The protein below binds the small molecule below.
Small molecule (SMILES): Cc1cc(C(=O)N[C@@H](C)C(=O)N[C@H](C(=O)N[C@@H](CC(C)C)C(=O)N[C@H](/C=C/C(=O)OCc2ccccc2)C[C@@H]2CCNC2=O)C(C)C)no1

Sequence of chain 1.D:
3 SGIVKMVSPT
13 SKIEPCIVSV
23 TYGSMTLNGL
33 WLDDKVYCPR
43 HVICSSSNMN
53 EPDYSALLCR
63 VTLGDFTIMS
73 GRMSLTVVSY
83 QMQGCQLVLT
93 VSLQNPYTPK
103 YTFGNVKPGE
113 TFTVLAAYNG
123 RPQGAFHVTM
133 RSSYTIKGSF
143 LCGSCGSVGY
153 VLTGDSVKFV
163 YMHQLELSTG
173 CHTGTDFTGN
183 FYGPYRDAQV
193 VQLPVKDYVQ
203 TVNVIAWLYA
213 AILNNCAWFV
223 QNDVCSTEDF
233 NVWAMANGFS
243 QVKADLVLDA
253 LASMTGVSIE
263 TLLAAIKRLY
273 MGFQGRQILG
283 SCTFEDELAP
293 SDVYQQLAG

Sequence of chain 1.A:
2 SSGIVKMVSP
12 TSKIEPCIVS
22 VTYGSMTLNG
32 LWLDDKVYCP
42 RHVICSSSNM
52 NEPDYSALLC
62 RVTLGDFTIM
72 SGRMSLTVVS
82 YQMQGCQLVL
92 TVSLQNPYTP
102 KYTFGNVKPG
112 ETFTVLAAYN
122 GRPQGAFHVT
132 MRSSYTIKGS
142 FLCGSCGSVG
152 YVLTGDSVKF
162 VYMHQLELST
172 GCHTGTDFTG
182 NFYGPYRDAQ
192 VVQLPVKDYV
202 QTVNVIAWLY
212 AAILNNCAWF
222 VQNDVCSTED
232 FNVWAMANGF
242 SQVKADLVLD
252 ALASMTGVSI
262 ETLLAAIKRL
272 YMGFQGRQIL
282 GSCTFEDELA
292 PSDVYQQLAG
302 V

Binding-site contacts:
Ligand atom N contacts residue GLN191 of chain 1.D at 3.0 Å (h-bond).
Ligand atom O contacts residue GLU168 of chain 1.D at 2.9 Å (salt-bridge).
Ligand atom C4 contacts residue TYR99 of chain 1.A at 3.2 Å (hydrophobic).
Ligand atom N contacts residue GLN166 of chain 1.D at 2.8 Å (h-bond).
Ligand atom N6 contacts residue PHE142 of chain 1.D at 3.4 Å (h-bond).
Ligand atom CA contacts residue GLN166 of chain 1.D at 3.4 Å.
Ligand atom N contacts residue CYS147 of chain 1.D at 3.1 Å (h-bond).
Ligand atom C6 contacts residue TYR99 of chain 1.A at 3.4 Å (hydrophobic).
Ligand atom N contacts residue GLU168 of chain 1.D at 2.8 Å (salt-bridge).
Ligand atom C1 contacts residue THR28 of chain 1.D at 3.1 Å.
Ligand atom O contacts residue CYS147 of chain 1.D at 3.3 Å (h-bond).
Ligand atom N contacts residue GLN191 of chain 1.D at 2.6 Å (h-bond).
Ligand atom O contacts residue MET27 of chain 1.D at 3.5 Å (h-bond).
Ligand atom O8 contacts residue PHE142 of chain 1.D at 3.5 Å.
Ligand atom N6 contacts residue GLU168 of chain 1.D at 3.3 Å (salt-bridge).
Ligand atom N contacts residue VAL192 of chain 1.D at 3.2 Å (h-bond).
Ligand atom C2 contacts residue THR28 of chain 1.D at 3.1 Å.
Ligand atom C contacts residue MET27 of chain 1.D at 3.0 Å (hydrophobic).
Ligand atom O contacts residue GLN191 of chain 1.D at 3.3 Å.
Ligand atom C4 contacts residue MET27 of chain 1.D at 3.4 Å (hydrophobic).
Ligand atom C25 contacts residue CYS147 of chain 1.D at 3.3 Å (hydrophobic).
Ligand atom N contacts residue VAL193 of chain 1.D at 3.2 Å (h-bond).
Ligand atom N contacts residue VAL192 of chain 1.D at 3.1 Å.
Ligand atom C contacts residue GLN191 of chain 1.D at 3.5 Å.
Ligand atom C3 contacts residue THR28 of chain 1.D at 3.4 Å.
Ligand atom CB contacts residue VAL192 of chain 1.D at 3.5 Å (hydrophobic).
Ligand atom CB contacts residue GLN191 of chain 1.D at 3.4 Å.
Ligand atom CA contacts residue GLN191 of chain 1.D at 3.5 Å.
Ligand atom C20 contacts residue CYS147 of chain 1.D at 1.9 Å (hydrophobic).
Ligand atom CD1 contacts residue LEU167 of chain 1.D at 3.5 Å (hydrophobic).
Ligand atom O1 contacts residue GLN191 of chain 1.D at 3.4 Å (h-bond).
Ligand atom C6 contacts residue MET27 of chain 1.D at 3.4 Å (hydrophobic).
Ligand atom O1 contacts residue VAL193 of chain 1.D at 3.5 Å (h-bond).
Ligand atom CA contacts residue CYS147 of chain 1.D at 2.8 Å (hydrophobic).
Ligand atom O8 contacts residue GLU168 of chain 1.D at 3.5 Å.
Ligand atom C4 contacts residue THR28 of chain 1.D at 3.2 Å.
Ligand atom O contacts residue GLY145 of chain 1.D at 3.2 Å.
Ligand atom C21 contacts residue CYS147 of chain 1.D at 3.1 Å (hydrophobic).
Ligand atom C5 contacts residue MET27 of chain 1.D at 3.1 Å (hydrophobic).
Ligand atom O8 contacts residue HIS165 of chain 1.D at 3.0 Å.